This small molecule binds to this protein.
Small molecule (SMILES): CC(=O)N[C@@H]1[C@@H](O)[C@H](O)[C@@H](CO)O[C@H]1O

Sequence of chain 2.C:
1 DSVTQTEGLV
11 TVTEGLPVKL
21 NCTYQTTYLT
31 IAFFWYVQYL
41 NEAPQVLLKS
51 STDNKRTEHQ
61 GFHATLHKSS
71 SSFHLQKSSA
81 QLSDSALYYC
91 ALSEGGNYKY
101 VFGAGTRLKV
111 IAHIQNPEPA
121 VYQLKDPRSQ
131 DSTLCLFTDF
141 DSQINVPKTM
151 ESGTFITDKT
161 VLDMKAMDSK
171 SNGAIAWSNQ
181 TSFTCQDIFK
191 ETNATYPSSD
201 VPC

Binding-site contacts:
Ligand atom O6 contacts residue GLY153 of chain 2.C at 3.9 Å.
Ligand atom O5 contacts residue GLY153 of chain 2.C at 2.9 Å.
Ligand atom O5 contacts residue SER152 of chain 2.C at 4.3 Å.
Ligand atom N2 contacts residue ASN179 of chain 2.C at 2.7 Å (h-bond).
Ligand atom C6 contacts residue ASN179 of chain 2.C at 4.2 Å.
Ligand atom C1 contacts residue GLY153 of chain 2.C at 4.1 Å.
Ligand atom C2 contacts residue ASN179 of chain 2.C at 2.5 Å.
Ligand atom O6 contacts residue ASN179 of chain 2.C at 3.3 Å.
Ligand atom C3 contacts residue ASN179 of chain 2.C at 3.8 Å.
Ligand atom C6 contacts residue GLY153 of chain 2.C at 3.8 Å.
Ligand atom O5 contacts residue ASN179 of chain 2.C at 2.4 Å (h-bond).
Ligand atom C5 contacts residue GLY153 of chain 2.C at 3.7 Å.
Ligand atom C4 contacts residue ASN179 of chain 2.C at 4.0 Å.
Ligand atom C7 contacts residue ASN179 of chain 2.C at 4.0 Å.
Ligand atom C5 contacts residue ASN179 of chain 2.C at 3.6 Å.
Ligand atom C1 contacts residue ASN179 of chain 2.C at 1.4 Å.